The small molecule below binds the protein below.
Small molecule (SMILES): CC(=O)N[C@@H]1[C@@H](O)[C@H](O)[C@@H](CO)O[C@H]1O

Sequence of chain 3.A:
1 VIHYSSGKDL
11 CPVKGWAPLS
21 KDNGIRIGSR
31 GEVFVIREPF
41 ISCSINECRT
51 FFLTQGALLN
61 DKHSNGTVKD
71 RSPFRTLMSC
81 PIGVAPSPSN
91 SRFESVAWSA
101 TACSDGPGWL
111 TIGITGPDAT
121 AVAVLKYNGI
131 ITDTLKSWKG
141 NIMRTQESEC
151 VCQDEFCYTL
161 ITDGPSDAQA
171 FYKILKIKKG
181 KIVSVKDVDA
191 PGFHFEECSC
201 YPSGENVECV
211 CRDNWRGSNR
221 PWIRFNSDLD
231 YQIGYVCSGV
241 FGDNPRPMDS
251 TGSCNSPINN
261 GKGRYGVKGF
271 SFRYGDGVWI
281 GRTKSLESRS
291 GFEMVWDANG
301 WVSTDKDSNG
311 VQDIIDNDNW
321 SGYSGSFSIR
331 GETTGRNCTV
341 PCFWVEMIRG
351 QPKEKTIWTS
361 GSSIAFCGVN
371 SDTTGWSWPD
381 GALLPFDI

Binding-site contacts:
Ligand atom C6 contacts residue ASN65 of chain 3.A at 4.3 Å.
Ligand atom C8 contacts residue ILE388 of chain 3.A at 3.2 Å (hydrophobic).
Ligand atom C2 contacts residue ASN65 of chain 3.A at 4.3 Å.
Ligand atom C1 contacts residue ASN65 of chain 3.A at 2.9 Å.
Ligand atom C6 contacts residue THR67 of chain 3.A at 4.0 Å.
Ligand atom C1 contacts residue ILE357 of chain 3.A at 4.1 Å (hydrophobic).
Ligand atom N2 contacts residue ILE357 of chain 3.A at 3.4 Å.
Ligand atom O5 contacts residue ASN65 of chain 3.A at 2.7 Å (h-bond).
Ligand atom O6 contacts residue ASN65 of chain 3.A at 4.0 Å.
Ligand atom C5 contacts residue ASN65 of chain 3.A at 4.0 Å.
Ligand atom O1 contacts residue ILE357 of chain 3.A at 3.4 Å.
Ligand atom C7 contacts residue ILE357 of chain 3.A at 4.0 Å (hydrophobic).
Ligand atom O6 contacts residue THR67 of chain 3.A at 4.0 Å.
Ligand atom O1 contacts residue ASN65 of chain 3.A at 2.8 Å (h-bond).
Ligand atom O5 contacts residue THR67 of chain 3.A at 3.9 Å.
Ligand atom C2 contacts residue ILE357 of chain 3.A at 4.3 Å (hydrophobic).
Ligand atom C8 contacts residue ILE357 of chain 3.A at 3.7 Å (hydrophobic).